Sequence of chain 1.A:
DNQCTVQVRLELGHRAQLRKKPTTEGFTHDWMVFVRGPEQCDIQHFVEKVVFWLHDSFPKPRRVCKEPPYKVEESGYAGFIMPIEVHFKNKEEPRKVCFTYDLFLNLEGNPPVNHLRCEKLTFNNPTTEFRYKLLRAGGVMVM

A small-molecule ligand and the protein it binds are described below.
Small molecule (SMILES): COc1ccc(CNC(=O)N2CCN(c3ccc(C(C)=O)cc3)CC2)cn1

Binding-site contacts:
Ligand atom C17 contacts residue GLY77 of chain 1.A at 3.7 Å.
Ligand atom O contacts residue HIS56 of chain 1.A at 3.7 Å.
Ligand atom C2 contacts residue GLY80 of chain 1.A at 3.9 Å.
Ligand atom O1 contacts residue TYR78 of chain 1.A at 2.9 Å (h-bond).
Ligand atom O2 contacts residue PRO60 of chain 1.A at 3.8 Å.
Ligand atom C13 contacts residue PRO60 of chain 1.A at 3.8 Å (hydrophobic).
Ligand atom C17 contacts residue PHE59 of chain 1.A at 3.6 Å (hydrophobic).
Ligand atom C16 contacts residue PRO60 of chain 1.A at 3.4 Å (hydrophobic).
Ligand atom N3 contacts residue HIS56 of chain 1.A at 3.5 Å.
Ligand atom N2 contacts residue PHE28 of chain 1.A at 3.2 Å.
Ligand atom N contacts residue TYR78 of chain 1.A at 3.9 Å.
Ligand atom C6 contacts residue PHE59 of chain 1.A at 3.6 Å (hydrophobic).
Ligand atom C18 contacts residue PHE59 of chain 1.A at 3.3 Å (hydrophobic).
Ligand atom C17 contacts residue PHE28 of chain 1.A at 3.5 Å (hydrophobic).
Ligand atom O1 contacts residue ALA79 of chain 1.A at 3.8 Å.
Ligand atom C5 contacts residue SER58 of chain 1.A at 3.6 Å.
Ligand atom N1 contacts residue PHE59 of chain 1.A at 3.6 Å.
Ligand atom N contacts residue SER58 of chain 1.A at 3.0 Å (h-bond).
Ligand atom C6 contacts residue TYR78 of chain 1.A at 3.5 Å (hydrophobic).
Ligand atom O1 contacts residue GLY77 of chain 1.A at 3.1 Å.
Ligand atom C12 contacts residue PRO60 of chain 1.A at 3.7 Å (hydrophobic).
Ligand atom C15 contacts residue PRO60 of chain 1.A at 3.5 Å (hydrophobic).
Ligand atom C5 contacts residue ALA79 of chain 1.A at 3.4 Å (hydrophobic).
Ligand atom C8 contacts residue SER58 of chain 1.A at 3.1 Å.
Ligand atom C19 contacts residue SER58 of chain 1.A at 3.2 Å.
Ligand atom C18 contacts residue PHE28 of chain 1.A at 3.4 Å (hydrophobic).
Ligand atom C4 contacts residue ALA79 of chain 1.A at 3.9 Å (hydrophobic).
Ligand atom N1 contacts residue TYR78 of chain 1.A at 3.5 Å.
Ligand atom C3 contacts residue ALA79 of chain 1.A at 3.7 Å (hydrophobic).
Ligand atom C2 contacts residue HIS56 of chain 1.A at 3.6 Å.
Ligand atom C7 contacts residue SER58 of chain 1.A at 3.3 Å.
Ligand atom C1 contacts residue HIS56 of chain 1.A at 3.4 Å.
Ligand atom C15 contacts residue PHE28 of chain 1.A at 3.8 Å (hydrophobic).
Ligand atom C19 contacts residue HIS56 of chain 1.A at 3.8 Å.
Ligand atom C9 contacts residue PHE28 of chain 1.A at 3.4 Å (hydrophobic).
Ligand atom N contacts residue PHE59 of chain 1.A at 3.6 Å.
Ligand atom C3 contacts residue GLY80 of chain 1.A at 3.5 Å.
Ligand atom C4 contacts residue SER58 of chain 1.A at 3.5 Å.
Ligand atom C19 contacts residue TYR78 of chain 1.A at 3.6 Å (hydrophobic).
Ligand atom C17 contacts residue SER76 of chain 1.A at 3.6 Å.